Sequence of chain 3.A:
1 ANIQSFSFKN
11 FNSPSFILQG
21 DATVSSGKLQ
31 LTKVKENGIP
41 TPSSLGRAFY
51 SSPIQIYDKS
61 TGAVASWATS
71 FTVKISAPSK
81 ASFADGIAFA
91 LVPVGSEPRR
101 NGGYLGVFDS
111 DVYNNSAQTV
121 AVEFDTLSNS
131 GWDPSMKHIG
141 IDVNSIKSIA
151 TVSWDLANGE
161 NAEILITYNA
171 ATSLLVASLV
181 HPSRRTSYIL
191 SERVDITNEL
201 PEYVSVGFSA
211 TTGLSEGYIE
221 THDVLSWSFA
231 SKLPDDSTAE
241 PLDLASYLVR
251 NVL

Binding-site contacts:
Ligand atom N9 contacts residue SER178 of chain 4.A at 3.8 Å.
Ligand atom C6 contacts residue LEU165 of chain 3.A at 3.8 Å (hydrophobic).
Ligand atom C6 contacts residue VAL176 of chain 3.A at 3.6 Å (hydrophobic).
Ligand atom N7 contacts residue LEU244 of chain 3.A at 4.2 Å.
Ligand atom C4 contacts residue SER178 of chain 4.A at 3.8 Å.
Ligand atom N3 contacts residue LEU165 of chain 4.A at 4.0 Å.
Ligand atom N6 contacts residue VAL176 of chain 3.A at 2.8 Å (h-bond).
Ligand atom C2 contacts residue ADE1 of chain 4.E at 3.1 Å.
Ligand atom N9 contacts residue LEU165 of chain 4.A at 4.2 Å.
Ligand atom C2 contacts residue SER178 of chain 4.A at 4.0 Å.
Ligand atom C4 contacts residue VAL176 of chain 3.A at 4.1 Å (hydrophobic).
Ligand atom C6 contacts residue THR167 of chain 3.A at 3.5 Å.
Ligand atom N1 contacts residue ALA177 of chain 3.A at 4.4 Å.
Ligand atom C8 contacts residue THR167 of chain 3.A at 3.9 Å.
Ligand atom N3 contacts residue ADE1 of chain 4.E at 3.1 Å.
Ligand atom N6 contacts residue THR167 of chain 3.A at 2.8 Å (h-bond).
Ligand atom C2 contacts residue LEU165 of chain 3.A at 3.8 Å (hydrophobic).
Ligand atom N6 contacts residue ILE166 of chain 3.A at 3.6 Å.
Ligand atom C8 contacts residue LEU244 of chain 3.A at 4.0 Å (hydrophobic).
Ligand atom N7 contacts residue VAL176 of chain 3.A at 3.9 Å.
Ligand atom C2 contacts residue ILE189 of chain 3.A at 3.8 Å (hydrophobic).
Ligand atom C5 contacts residue VAL176 of chain 3.A at 3.7 Å (hydrophobic).
Ligand atom N1 contacts residue ADE1 of chain 4.E at 4.0 Å.
Ligand atom N3 contacts residue SER178 of chain 4.A at 3.0 Å (h-bond).
Ligand atom N7 contacts residue THR167 of chain 3.A at 2.7 Å (h-bond).
Ligand atom N1 contacts residue SER178 of chain 3.A at 3.1 Å (h-bond).
Ligand atom N1 contacts residue LEU165 of chain 3.A at 3.4 Å.
Ligand atom N3 contacts residue LEU165 of chain 3.A at 4.4 Å.
Ligand atom C2 contacts residue SER178 of chain 3.A at 3.1 Å.
Ligand atom N3 contacts residue ILE189 of chain 3.A at 3.8 Å.
Ligand atom C4 contacts residue LEU165 of chain 4.A at 4.1 Å (hydrophobic).
Ligand atom N6 contacts residue LEU165 of chain 3.A at 3.5 Å (h-bond).
Ligand atom C4 contacts residue ADE1 of chain 4.E at 4.3 Å.
Ligand atom N9 contacts residue VAL180 of chain 4.A at 4.3 Å.
Ligand atom C2 contacts residue VAL176 of chain 3.A at 4.3 Å (hydrophobic).
Ligand atom N6 contacts residue ALA177 of chain 3.A at 4.2 Å.
Ligand atom N3 contacts residue SER178 of chain 3.A at 4.4 Å.
Ligand atom C5 contacts residue THR167 of chain 3.A at 3.3 Å.
Ligand atom N1 contacts residue VAL176 of chain 3.A at 3.9 Å.
Ligand atom C5 contacts residue LEU165 of chain 3.A at 4.3 Å (hydrophobic).

Sequence of chain 4.A:
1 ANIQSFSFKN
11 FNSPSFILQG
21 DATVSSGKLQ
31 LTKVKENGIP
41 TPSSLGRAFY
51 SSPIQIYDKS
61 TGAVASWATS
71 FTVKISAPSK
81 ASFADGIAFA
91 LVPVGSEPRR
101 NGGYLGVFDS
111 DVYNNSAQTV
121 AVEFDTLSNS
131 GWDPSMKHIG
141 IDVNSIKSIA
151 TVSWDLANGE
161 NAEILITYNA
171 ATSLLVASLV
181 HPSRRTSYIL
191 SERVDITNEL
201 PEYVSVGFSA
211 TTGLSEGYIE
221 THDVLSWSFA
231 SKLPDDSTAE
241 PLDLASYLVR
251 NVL

The protein below binds the small molecule below.
Small molecule (SMILES): Nc1ncnc2[nH]cnc12